Sequence of chain 2.E:
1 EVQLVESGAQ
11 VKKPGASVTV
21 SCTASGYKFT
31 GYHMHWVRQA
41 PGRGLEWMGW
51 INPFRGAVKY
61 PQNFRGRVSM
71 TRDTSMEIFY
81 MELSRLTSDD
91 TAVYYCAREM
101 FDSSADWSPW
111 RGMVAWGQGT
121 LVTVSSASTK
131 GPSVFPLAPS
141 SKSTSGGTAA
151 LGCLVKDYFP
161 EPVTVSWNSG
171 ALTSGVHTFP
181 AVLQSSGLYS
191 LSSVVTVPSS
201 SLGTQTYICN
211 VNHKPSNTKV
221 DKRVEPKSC

Sequence of chain 2.F:
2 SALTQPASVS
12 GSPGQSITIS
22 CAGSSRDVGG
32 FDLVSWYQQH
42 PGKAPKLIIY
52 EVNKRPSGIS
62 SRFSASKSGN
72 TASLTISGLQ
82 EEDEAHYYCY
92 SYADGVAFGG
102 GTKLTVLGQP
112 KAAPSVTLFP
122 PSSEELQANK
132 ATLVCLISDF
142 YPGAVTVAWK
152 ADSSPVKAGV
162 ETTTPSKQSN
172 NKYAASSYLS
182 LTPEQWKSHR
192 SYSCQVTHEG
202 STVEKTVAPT

Sequence of chain 3.D:
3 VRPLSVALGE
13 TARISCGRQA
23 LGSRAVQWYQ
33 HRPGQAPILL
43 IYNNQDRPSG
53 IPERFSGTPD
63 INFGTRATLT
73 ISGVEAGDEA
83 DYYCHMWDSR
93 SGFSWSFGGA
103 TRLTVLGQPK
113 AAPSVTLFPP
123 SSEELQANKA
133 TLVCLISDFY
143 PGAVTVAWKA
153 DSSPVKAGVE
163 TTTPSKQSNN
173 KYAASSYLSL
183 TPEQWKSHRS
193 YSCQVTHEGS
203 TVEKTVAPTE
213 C

Sequence of chain 3.B:
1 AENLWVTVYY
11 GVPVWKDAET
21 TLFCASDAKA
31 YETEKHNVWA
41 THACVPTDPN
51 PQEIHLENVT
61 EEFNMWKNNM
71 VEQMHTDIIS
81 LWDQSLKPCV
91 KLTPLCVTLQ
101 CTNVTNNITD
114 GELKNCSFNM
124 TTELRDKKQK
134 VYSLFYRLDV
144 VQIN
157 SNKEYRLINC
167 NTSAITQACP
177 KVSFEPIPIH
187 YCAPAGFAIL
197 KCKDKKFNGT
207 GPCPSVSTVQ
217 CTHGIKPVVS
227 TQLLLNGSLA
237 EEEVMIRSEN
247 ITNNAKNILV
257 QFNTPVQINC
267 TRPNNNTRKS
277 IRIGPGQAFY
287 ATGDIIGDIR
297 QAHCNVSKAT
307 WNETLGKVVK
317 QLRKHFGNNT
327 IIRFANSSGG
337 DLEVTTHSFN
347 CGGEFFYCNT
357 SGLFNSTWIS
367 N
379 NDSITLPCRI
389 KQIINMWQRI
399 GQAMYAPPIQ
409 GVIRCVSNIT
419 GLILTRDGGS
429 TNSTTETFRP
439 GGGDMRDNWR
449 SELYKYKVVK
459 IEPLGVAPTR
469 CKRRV

This protein binds this small molecule.
Small molecule (SMILES): CC(=O)N[C@H]1[C@H](O[C@H]2[C@H](O)[C@@H](NC(C)=O)CO[C@@H]2CO)O[C@H](CO)[C@@H](O[C@@H]2O[C@H](CO[C@H]3O[C@H](CO)[C@@H](O)[C@H](O)[C@@H]3O)[C@@H](O)[C@H](O[C@H]3O[C@H](CO)[C@@H](O)[C@H](O)[C@@H]3O[C@@H]3O[C@H](CO)[C@@H](O)[C@H](O)[C@H]3NC(C)=O)[C@@H]2O)[C@@H]1O

Binding-site contacts:
Ligand atom C6 contacts residue GLN3 of chain 2.E at 4.2 Å.
Ligand atom C7 contacts residue GLN118 of chain 2.E at 4.0 Å.
Ligand atom O5 contacts residue ILE292 of chain 3.B at 3.1 Å.
Ligand atom C1 contacts residue ILE292 of chain 3.B at 3.7 Å (hydrophobic).
Ligand atom O7 contacts residue GLN118 of chain 2.E at 3.5 Å (h-bond).
Ligand atom C4 contacts residue ARG68 of chain 3.D at 4.3 Å.
Ligand atom C7 contacts residue ASN271 of chain 3.B at 3.3 Å.
Ligand atom O4 contacts residue ARG68 of chain 3.D at 4.3 Å.
Ligand atom O6 contacts residue ILE292 of chain 3.B at 4.2 Å.
Ligand atom O6 contacts residue GLN118 of chain 2.E at 3.1 Å (h-bond).
Ligand atom C6 contacts residue ILE292 of chain 3.B at 3.9 Å (hydrophobic).
Ligand atom C8 contacts residue GLN118 of chain 2.E at 3.5 Å.
Ligand atom C2 contacts residue ASN271 of chain 3.B at 2.5 Å.
Ligand atom C3 contacts residue ARG68 of chain 3.D at 4.5 Å.
Ligand atom C8 contacts residue VAL410 of chain 3.B at 4.2 Å (hydrophobic).
Ligand atom C3 contacts residue ASN271 of chain 3.B at 3.8 Å.
Ligand atom O3 contacts residue ARG68 of chain 3.D at 3.5 Å (salt-bridge).
Ligand atom O3 contacts residue LYS44 of chain 2.F at 3.2 Å.
Ligand atom C4 contacts residue ASN271 of chain 3.B at 4.2 Å.
Ligand atom O4 contacts residue LYS44 of chain 2.F at 2.4 Å (salt-bridge).
Ligand atom C1 contacts residue ASN271 of chain 3.B at 1.4 Å.
Ligand atom N2 contacts residue ASN271 of chain 3.B at 3.0 Å (h-bond).
Ligand atom C4 contacts residue LYS44 of chain 2.F at 3.7 Å.
Ligand atom O5 contacts residue GLN118 of chain 2.E at 4.2 Å.
Ligand atom C3 contacts residue LYS44 of chain 2.F at 4.0 Å.
Ligand atom O7 contacts residue ASN271 of chain 3.B at 3.1 Å (h-bond).
Ligand atom C5 contacts residue ILE292 of chain 3.B at 3.8 Å (hydrophobic).
Ligand atom C5 contacts residue ASN271 of chain 3.B at 3.6 Å.
Ligand atom O6 contacts residue GLN3 of chain 2.E at 3.9 Å.
Ligand atom C6 contacts residue GLN118 of chain 2.E at 4.0 Å.
Ligand atom O5 contacts residue ASN271 of chain 3.B at 2.3 Å (h-bond).
Ligand atom C8 contacts residue ASN271 of chain 3.B at 4.5 Å.